Binding-site contacts:
Ligand atom C22 contacts residue GLY129 of chain 1.A at 3.3 Å.
Ligand atom C14 contacts residue ASN95 of chain 1.A at 3.7 Å.
Ligand atom O30 contacts residue MET87 of chain 1.A at 3.5 Å.
Ligand atom C18 contacts residue ASN95 of chain 1.A at 3.6 Å.
Ligand atom C17 contacts residue ASN95 of chain 1.A at 3.5 Å.
Ligand atom O28 contacts residue ALA44 of chain 1.A at 3.7 Å.
Ligand atom O01 contacts residue ASP82 of chain 1.A at 2.4 Å (salt-bridge).
Ligand atom O05 contacts residue ASN40 of chain 1.A at 3.5 Å.
Ligand atom C13 contacts residue ASN95 of chain 1.A at 3.5 Å.
Ligand atom C04 contacts residue ILE180 of chain 1.A at 3.7 Å (hydrophobic).
Ligand atom C23 contacts residue VAL130 of chain 1.A at 3.5 Å (hydrophobic).
Ligand atom N12 contacts residue LYS47 of chain 1.A at 3.3 Å (salt-bridge).
Ligand atom C09 contacts residue MET87 of chain 1.A at 3.7 Å (hydrophobic).
Ligand atom C29 contacts residue MET87 of chain 1.A at 3.5 Å (hydrophobic).
Ligand atom C22 contacts residue VAL130 of chain 1.A at 3.9 Å (hydrophobic).
Ligand atom C04 contacts residue ASN40 of chain 1.A at 3.5 Å.
Ligand atom C23 contacts residue GLY129 of chain 1.A at 3.5 Å.
Ligand atom O30 contacts residue THR178 of chain 1.A at 3.0 Å (h-bond).
Ligand atom O01 contacts residue ALA44 of chain 1.A at 3.3 Å.
Ligand atom C25 contacts residue ASN95 of chain 1.A at 3.9 Å.
Ligand atom C16 contacts residue ASN95 of chain 1.A at 3.7 Å.
Ligand atom CL7 contacts residue PHE132 of chain 1.A at 3.6 Å.
Ligand atom C16 contacts residue LEU96 of chain 1.A at 3.9 Å (hydrophobic).
Ligand atom C24 contacts residue VAL130 of chain 1.A at 3.8 Å (hydrophobic).
Ligand atom C02 contacts residue ASP82 of chain 1.A at 3.2 Å.
Ligand atom C08 contacts residue MET87 of chain 1.A at 3.9 Å (hydrophobic).
Ligand atom C24 contacts residue GLY129 of chain 1.A at 3.8 Å.
Ligand atom O01 contacts residue THR178 of chain 1.A at 3.6 Å.
Ligand atom C03 contacts residue ASP82 of chain 1.A at 3.3 Å.
Ligand atom O05 contacts residue LEU37 of chain 1.A at 3.7 Å.
Ligand atom C06 contacts residue ASN40 of chain 1.A at 3.7 Å.
Ligand atom C27 contacts residue ALA44 of chain 1.A at 3.7 Å (hydrophobic).
Ligand atom O05 contacts residue ILE180 of chain 1.A at 3.4 Å.
Ligand atom C27 contacts residue MET87 of chain 1.A at 3.8 Å (hydrophobic).
Ligand atom C24 contacts residue TYR133 of chain 1.A at 3.1 Å (hydrophobic).
Ligand atom C18 contacts residue GLY129 of chain 1.A at 3.6 Å.
Ligand atom C23 contacts residue TYR133 of chain 1.A at 3.5 Å (hydrophobic).
Ligand atom C25 contacts residue PHE132 of chain 1.A at 3.7 Å (hydrophobic).
Ligand atom C17 contacts residue GLY129 of chain 1.A at 3.9 Å.
Ligand atom CL7 contacts residue ASN40 of chain 1.A at 3.5 Å.

A small-molecule ligand and the protein it binds are described below.
Small molecule (SMILES): CCOc1ccccc1Cn1ccnc1CCc1c(Cl)c(O)cc(O)c1C(=O)OC

Sequence of chain 1.A:
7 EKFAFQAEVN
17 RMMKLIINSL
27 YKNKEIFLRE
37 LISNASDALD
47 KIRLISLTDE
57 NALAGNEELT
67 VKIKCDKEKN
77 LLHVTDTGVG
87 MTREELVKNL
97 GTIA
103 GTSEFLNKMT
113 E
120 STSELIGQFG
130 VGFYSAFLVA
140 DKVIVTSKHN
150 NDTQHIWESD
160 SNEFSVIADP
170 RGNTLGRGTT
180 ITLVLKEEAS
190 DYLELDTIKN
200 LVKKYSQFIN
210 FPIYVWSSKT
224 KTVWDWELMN